A small-molecule ligand and the protein it binds are described below.
Small molecule (SMILES): C[C@H](NC(=O)c1c(F)cccc1F)c1nnc(SCCOc2ccc(F)cc2)n1C

Sequence of chain 1.A:
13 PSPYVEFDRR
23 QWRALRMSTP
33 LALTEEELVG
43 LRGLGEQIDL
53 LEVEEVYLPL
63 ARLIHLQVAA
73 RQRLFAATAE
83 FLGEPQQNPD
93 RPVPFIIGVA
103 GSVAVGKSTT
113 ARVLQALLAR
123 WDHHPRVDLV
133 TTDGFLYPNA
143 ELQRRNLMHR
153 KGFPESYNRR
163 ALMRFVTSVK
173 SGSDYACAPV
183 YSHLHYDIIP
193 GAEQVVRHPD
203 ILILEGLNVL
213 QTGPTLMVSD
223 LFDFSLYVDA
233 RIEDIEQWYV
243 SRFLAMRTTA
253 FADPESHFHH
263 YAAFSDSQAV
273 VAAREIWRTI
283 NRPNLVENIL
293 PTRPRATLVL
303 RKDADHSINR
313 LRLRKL

Binding-site contacts:
Ligand atom C25 contacts residue ASP135 of chain 1.A at 3.5 Å.
Ligand atom C26 contacts residue ASP135 of chain 1.A at 4.0 Å.
Ligand atom F29 contacts residue LEU138 of chain 1.A at 3.9 Å.
Ligand atom N13 contacts residue ASN283 of chain 1.A at 3.4 Å (h-bond).
Ligand atom C17 contacts residue TYR188 of chain 1.A at 3.0 Å (hydrophobic).
Ligand atom C15 contacts residue ASN283 of chain 1.A at 3.8 Å.
Ligand atom O28 contacts residue TYR188 of chain 1.A at 3.2 Å.
Ligand atom C4 contacts residue MET248 of chain 1.A at 3.7 Å (hydrophobic).
Ligand atom N14 contacts residue ASN283 of chain 1.A at 2.8 Å (h-bond).
Ligand atom C10 contacts residue TYR241 of chain 1.A at 3.8 Å (hydrophobic).
Ligand atom C6 contacts residue TYR241 of chain 1.A at 3.7 Å (hydrophobic).
Ligand atom C10 contacts residue PHE245 of chain 1.A at 3.6 Å (hydrophobic).
Ligand atom F9 contacts residue TYR241 of chain 1.A at 3.7 Å.
Ligand atom C6 contacts residue ARG244 of chain 1.A at 3.4 Å.
Ligand atom C10 contacts residue PHE253 of chain 1.A at 3.9 Å (hydrophobic).
Ligand atom F9 contacts residue ARG244 of chain 1.A at 3.1 Å.
Ligand atom C5 contacts residue ARG244 of chain 1.A at 3.6 Å.
Ligand atom C4 contacts residue TYR241 of chain 1.A at 3.6 Å (hydrophobic).
Ligand atom C27 contacts residue HIS185 of chain 1.A at 3.5 Å.
Ligand atom F29 contacts residue LYS153 of chain 1.A at 3.7 Å.
Ligand atom C12 contacts residue TYR241 of chain 1.A at 3.6 Å (hydrophobic).
Ligand atom N13 contacts residue ILE278 of chain 1.A at 3.8 Å.
Ligand atom C1 contacts residue MET248 of chain 1.A at 3.7 Å (hydrophobic).
Ligand atom C7 contacts residue VAL105 of chain 1.A at 3.7 Å (hydrophobic).
Ligand atom F29 contacts residue GLY154 of chain 1.A at 3.7 Å.
Ligand atom C5 contacts residue TYR241 of chain 1.A at 3.3 Å (hydrophobic).
Ligand atom C19 contacts residue ASN283 of chain 1.A at 3.2 Å.
Ligand atom C3 contacts residue MET248 of chain 1.A at 3.9 Å (hydrophobic).
Ligand atom C19 contacts residue ILE282 of chain 1.A at 3.5 Å (hydrophobic).
Ligand atom C6 contacts residue VAL105 of chain 1.A at 4.0 Å (hydrophobic).
Ligand atom F30 contacts residue HIS185 of chain 1.A at 3.6 Å.
Ligand atom C26 contacts residue HIS185 of chain 1.A at 3.4 Å.
Ligand atom C24 contacts residue LEU138 of chain 1.A at 3.9 Å (hydrophobic).
Ligand atom O2 contacts residue MET248 of chain 1.A at 4.0 Å.
Ligand atom F9 contacts residue VAL105 of chain 1.A at 3.9 Å.
Ligand atom F9 contacts residue ALA106 of chain 1.A at 3.1 Å.
Ligand atom C1 contacts residue PHE253 of chain 1.A at 3.8 Å (hydrophobic).
Ligand atom N13 contacts residue TYR241 of chain 1.A at 2.7 Å (h-bond).
Ligand atom N14 contacts residue TYR241 of chain 1.A at 3.6 Å (h-bond).
Ligand atom C19 contacts residue LYS153 of chain 1.A at 3.6 Å.